Binding-site contacts:
Ligand atom C5 contacts residue ASN717 of chain 1.B at 3.6 Å.
Ligand atom C5 contacts residue LEU922 of chain 1.B at 4.1 Å (hydrophobic).
Ligand atom O6 contacts residue PHE718 of chain 1.B at 4.3 Å.
Ligand atom C7 contacts residue ASN717 of chain 1.B at 3.0 Å.
Ligand atom O7 contacts residue LEU922 of chain 1.B at 4.4 Å.
Ligand atom C4 contacts residue ASN717 of chain 1.B at 4.2 Å.
Ligand atom C1 contacts residue ASN717 of chain 1.B at 1.4 Å.
Ligand atom C8 contacts residue THR716 of chain 1.B at 4.5 Å.
Ligand atom C2 contacts residue ASN717 of chain 1.B at 2.4 Å.
Ligand atom O5 contacts residue GLN1071 of chain 1.B at 4.1 Å.
Ligand atom C3 contacts residue LEU922 of chain 1.B at 4.3 Å (hydrophobic).
Ligand atom O6 contacts residue GLN926 of chain 1.B at 3.9 Å.
Ligand atom C7 contacts residue GLN1071 of chain 1.B at 4.3 Å.
Ligand atom N2 contacts residue ASN717 of chain 1.B at 2.9 Å (h-bond).
Ligand atom C1 contacts residue LEU922 of chain 1.B at 4.4 Å (hydrophobic).
Ligand atom O6 contacts residue THR719 of chain 1.B at 4.5 Å.
Ligand atom O7 contacts residue ASN717 of chain 1.B at 2.8 Å (h-bond).
Ligand atom C1 contacts residue GLN1071 of chain 1.B at 4.4 Å.
Ligand atom C3 contacts residue ASN717 of chain 1.B at 3.8 Å.
Ligand atom C8 contacts residue ASN717 of chain 1.B at 4.3 Å.
Ligand atom O5 contacts residue ASN717 of chain 1.B at 2.3 Å (h-bond).
Ligand atom C6 contacts residue GLN926 of chain 1.B at 4.2 Å.
Ligand atom O7 contacts residue GLN1071 of chain 1.B at 3.1 Å (h-bond).
Ligand atom O4 contacts residue LEU922 of chain 1.B at 4.0 Å.

A protein and the small-molecule ligand that binds it are described below.
Small molecule (SMILES): CC(=O)N[C@H]1[C@H](O[C@H]2[C@H](O)[C@@H](NC(C)=O)CO[C@@H]2CO)O[C@H](CO)[C@@H](O)[C@@H]1O

Sequence of chain 1.B:
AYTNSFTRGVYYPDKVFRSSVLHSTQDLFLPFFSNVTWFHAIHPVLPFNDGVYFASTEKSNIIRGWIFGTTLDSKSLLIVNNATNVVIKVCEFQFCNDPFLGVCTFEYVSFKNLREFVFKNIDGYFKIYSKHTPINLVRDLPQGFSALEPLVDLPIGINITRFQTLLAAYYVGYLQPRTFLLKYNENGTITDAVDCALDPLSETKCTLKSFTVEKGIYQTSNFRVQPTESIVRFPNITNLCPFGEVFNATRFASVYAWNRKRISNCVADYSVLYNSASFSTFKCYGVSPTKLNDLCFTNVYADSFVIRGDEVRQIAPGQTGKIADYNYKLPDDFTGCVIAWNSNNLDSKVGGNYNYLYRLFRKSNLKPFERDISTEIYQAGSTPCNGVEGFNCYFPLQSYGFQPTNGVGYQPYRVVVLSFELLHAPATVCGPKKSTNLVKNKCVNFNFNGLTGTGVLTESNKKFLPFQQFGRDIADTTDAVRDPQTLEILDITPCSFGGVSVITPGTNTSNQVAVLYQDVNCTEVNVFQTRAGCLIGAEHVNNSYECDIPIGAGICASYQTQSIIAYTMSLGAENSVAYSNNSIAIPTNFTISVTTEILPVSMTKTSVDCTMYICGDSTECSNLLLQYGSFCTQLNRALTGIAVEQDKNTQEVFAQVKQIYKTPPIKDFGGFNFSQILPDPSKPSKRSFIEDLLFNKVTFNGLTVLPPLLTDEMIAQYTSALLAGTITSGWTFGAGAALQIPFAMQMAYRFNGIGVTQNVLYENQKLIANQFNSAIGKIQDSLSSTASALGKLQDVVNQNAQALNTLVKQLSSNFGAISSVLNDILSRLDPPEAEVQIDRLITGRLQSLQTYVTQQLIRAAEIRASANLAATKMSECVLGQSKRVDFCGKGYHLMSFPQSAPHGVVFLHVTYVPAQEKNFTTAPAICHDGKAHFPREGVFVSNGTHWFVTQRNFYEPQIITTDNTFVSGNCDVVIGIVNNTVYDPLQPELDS